Sequence of chain 1.B:
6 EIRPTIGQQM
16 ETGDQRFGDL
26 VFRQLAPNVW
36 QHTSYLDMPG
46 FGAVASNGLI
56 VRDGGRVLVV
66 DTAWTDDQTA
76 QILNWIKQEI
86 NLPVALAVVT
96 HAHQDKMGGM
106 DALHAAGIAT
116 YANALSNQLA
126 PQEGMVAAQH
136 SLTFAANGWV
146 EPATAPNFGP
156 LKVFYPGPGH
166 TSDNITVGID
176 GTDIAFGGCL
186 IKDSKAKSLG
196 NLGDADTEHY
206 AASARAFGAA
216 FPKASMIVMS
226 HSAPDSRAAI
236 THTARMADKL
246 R

This small molecule binds to this protein.
Small molecule (SMILES): C[C@@H]1CS[C@H]([C@H](NC(=O)[C@H]([NH3+])c2ccccc2)C(=O)O)N=C1C(=O)O

Sequence of chain 1.A:
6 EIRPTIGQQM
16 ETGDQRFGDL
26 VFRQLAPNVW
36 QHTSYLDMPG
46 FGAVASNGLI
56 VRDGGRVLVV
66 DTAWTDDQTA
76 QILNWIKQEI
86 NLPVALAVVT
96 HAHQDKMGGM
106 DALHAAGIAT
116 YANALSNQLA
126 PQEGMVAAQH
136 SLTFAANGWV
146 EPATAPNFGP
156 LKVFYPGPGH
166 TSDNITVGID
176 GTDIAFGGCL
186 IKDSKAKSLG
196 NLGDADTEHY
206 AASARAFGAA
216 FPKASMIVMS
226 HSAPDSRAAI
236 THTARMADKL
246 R

Binding-site contacts:
Ligand atom O contacts residue HIS98 of chain 1.B at 3.0 Å (h-bond).
Ligand atom CAV contacts residue ZN1 of chain 1.G at 2.9 Å.
Ligand atom O contacts residue ZN1 of chain 1.F at 2.4 Å.
Ligand atom CAF contacts residue GLY45 of chain 1.A at 3.2 Å.
Ligand atom OAW contacts residue ZN1 of chain 1.G at 2.3 Å.
Ligand atom CAS contacts residue ZN1 of chain 1.G at 3.8 Å.
Ligand atom CAG contacts residue GLY45 of chain 1.A at 3.1 Å.
Ligand atom C contacts residue ZN1 of chain 1.F at 3.2 Å.
Ligand atom O contacts residue HIS165 of chain 1.B at 2.8 Å (h-bond).
Ligand atom OAW contacts residue HIS226 of chain 1.B at 3.0 Å (h-bond).
Ligand atom OAK contacts residue ASP100 of chain 1.B at 3.5 Å (salt-bridge).
Ligand atom N contacts residue GLY45 of chain 1.A at 3.0 Å (h-bond).
Ligand atom CAR contacts residue HIS226 of chain 1.B at 3.5 Å.
Ligand atom CAR contacts residue ZN1 of chain 1.G at 2.7 Å.
Ligand atom NAQ contacts residue HIS226 of chain 1.B at 3.7 Å.
Ligand atom CAY contacts residue THR10 of chain 1.A at 3.5 Å.
Ligand atom NAH contacts residue GLN99 of chain 1.B at 3.0 Å (h-bond).
Ligand atom CAI contacts residue GLY45 of chain 1.A at 3.6 Å.
Ligand atom CAV contacts residue HIS226 of chain 1.B at 3.6 Å.
Ligand atom NAQ contacts residue ZN1 of chain 1.G at 2.4 Å.
Ligand atom CAA contacts residue GLY45 of chain 1.A at 3.3 Å.
Ligand atom OAX contacts residue ASN196 of chain 1.B at 3.1 Å (h-bond).
Ligand atom CAE contacts residue TRP69 of chain 1.B at 3.7 Å (hydrophobic).
Ligand atom NAQ contacts residue ASP100 of chain 1.B at 3.5 Å (salt-bridge).
Ligand atom OAK contacts residue GLN99 of chain 1.B at 3.5 Å.
Ligand atom CAC contacts residue MET43 of chain 1.B at 3.6 Å (hydrophobic).
Ligand atom OXT contacts residue GLY45 of chain 1.A at 3.3 Å (h-bond).
Ligand atom OAX contacts residue LYS187 of chain 1.B at 3.0 Å (salt-bridge).
Ligand atom CB contacts residue ASP100 of chain 1.B at 3.5 Å.
Ligand atom CAD contacts residue LEU41 of chain 1.B at 3.4 Å (hydrophobic).
Ligand atom OAX contacts residue GLY195 of chain 1.B at 3.4 Å.
Ligand atom OAW contacts residue CYS184 of chain 1.B at 3.1 Å.
Ligand atom OAW contacts residue LYS187 of chain 1.B at 3.2 Å (salt-bridge).
Ligand atom OAK contacts residue TRP69 of chain 1.B at 3.6 Å.
Ligand atom C contacts residue HIS98 of chain 1.B at 3.2 Å.
Ligand atom OXT contacts residue ASN196 of chain 1.B at 2.9 Å (h-bond).
Ligand atom CAV contacts residue LYS187 of chain 1.B at 3.5 Å.
Ligand atom CAY contacts residue ASN196 of chain 1.B at 3.5 Å.
Ligand atom OXT contacts residue HIS98 of chain 1.B at 3.6 Å.
Ligand atom CB contacts residue ZN1 of chain 1.G at 3.2 Å.